A small-molecule ligand and the protein it binds are described below.
Small molecule (SMILES): CC(=O)N[C@H]1[C@H](O[C@H]2[C@H](O)[C@@H](NC(C)=O)CO[C@@H]2CO)O[C@H](CO)[C@@H](O)[C@@H]1O

Binding-site contacts:
Ligand atom C8 contacts residue MET522 of chain 1.A at 4.0 Å (hydrophobic).
Ligand atom N2 contacts residue ASN521 of chain 1.A at 2.9 Å (h-bond).
Ligand atom O5 contacts residue ASN521 of chain 1.A at 2.4 Å (h-bond).
Ligand atom C2 contacts residue ASN521 of chain 1.A at 2.5 Å.
Ligand atom C1 contacts residue ASN521 of chain 1.A at 1.4 Å.
Ligand atom C4 contacts residue ASN521 of chain 1.A at 4.2 Å.
Ligand atom C3 contacts residue ASN521 of chain 1.A at 3.8 Å.
Ligand atom C7 contacts residue ASN521 of chain 1.A at 3.5 Å.
Ligand atom C5 contacts residue ASN521 of chain 1.A at 3.7 Å.
Ligand atom O7 contacts residue ASN521 of chain 1.A at 3.6 Å.
Ligand atom N2 contacts residue MET522 of chain 1.A at 4.5 Å.

Sequence of chain 1.A:
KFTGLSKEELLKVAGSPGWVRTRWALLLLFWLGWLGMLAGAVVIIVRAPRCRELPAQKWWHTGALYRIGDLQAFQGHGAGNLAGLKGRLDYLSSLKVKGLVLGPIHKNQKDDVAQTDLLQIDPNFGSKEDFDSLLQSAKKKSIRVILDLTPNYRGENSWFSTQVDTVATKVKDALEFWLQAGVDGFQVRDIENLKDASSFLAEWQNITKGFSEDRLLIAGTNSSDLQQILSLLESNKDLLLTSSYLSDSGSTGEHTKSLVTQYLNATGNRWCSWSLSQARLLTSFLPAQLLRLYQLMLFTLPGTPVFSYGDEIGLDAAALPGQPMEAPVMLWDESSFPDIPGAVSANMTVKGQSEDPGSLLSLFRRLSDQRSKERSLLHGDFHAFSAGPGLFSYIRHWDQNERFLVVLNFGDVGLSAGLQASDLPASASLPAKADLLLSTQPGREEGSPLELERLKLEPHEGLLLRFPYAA